Sequence of chain 1.A:
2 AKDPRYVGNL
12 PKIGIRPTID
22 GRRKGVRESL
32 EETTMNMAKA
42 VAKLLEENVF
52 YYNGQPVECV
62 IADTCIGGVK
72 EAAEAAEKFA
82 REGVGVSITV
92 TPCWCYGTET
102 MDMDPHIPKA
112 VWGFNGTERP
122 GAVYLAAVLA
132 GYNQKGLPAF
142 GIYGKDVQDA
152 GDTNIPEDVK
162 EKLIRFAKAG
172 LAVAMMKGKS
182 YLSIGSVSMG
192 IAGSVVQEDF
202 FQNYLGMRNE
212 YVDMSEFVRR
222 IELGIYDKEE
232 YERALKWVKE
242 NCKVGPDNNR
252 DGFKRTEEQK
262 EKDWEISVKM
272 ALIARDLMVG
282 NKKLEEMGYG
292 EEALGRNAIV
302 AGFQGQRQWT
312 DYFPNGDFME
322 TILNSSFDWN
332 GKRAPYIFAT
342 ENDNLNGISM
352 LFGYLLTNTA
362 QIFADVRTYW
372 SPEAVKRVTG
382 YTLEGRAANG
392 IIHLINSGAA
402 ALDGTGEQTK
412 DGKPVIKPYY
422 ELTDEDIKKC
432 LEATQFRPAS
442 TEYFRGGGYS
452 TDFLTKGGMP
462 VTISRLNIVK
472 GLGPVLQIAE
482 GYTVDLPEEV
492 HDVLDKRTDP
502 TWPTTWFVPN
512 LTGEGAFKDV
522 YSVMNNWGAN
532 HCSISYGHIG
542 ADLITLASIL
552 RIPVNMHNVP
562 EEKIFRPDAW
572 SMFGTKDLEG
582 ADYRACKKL

This protein binds this small molecule.
Small molecule (SMILES): C[C@H](O)[C@@H](O)[C@@H](O)[C@H](O)CO

Binding-site contacts:
Ligand atom C6 contacts residue GLN307 of chain 1.C at 3.6 Å.
Ligand atom C1 contacts residue GLU342 of chain 1.C at 3.7 Å.
Ligand atom O2 contacts residue GLU342 of chain 1.C at 4.1 Å.
Ligand atom O5 contacts residue GLN307 of chain 1.C at 2.9 Å (h-bond).
Ligand atom O2 contacts residue SER398 of chain 1.C at 3.6 Å.
Ligand atom O3 contacts residue PRO121 of chain 1.A at 3.9 Å.
Ligand atom O5 contacts residue ARG23 of chain 1.A at 2.6 Å (salt-bridge).
Ligand atom O4 contacts residue GLU342 of chain 1.C at 3.4 Å (salt-bridge).
Ligand atom C4 contacts residue GLN307 of chain 1.C at 3.8 Å.
Ligand atom O3 contacts residue TRP95 of chain 1.A at 3.1 Å.
Ligand atom C2 contacts residue MN1 of chain 1.K at 3.1 Å.
Ligand atom O1 contacts residue ASN531 of chain 1.C at 2.9 Å (h-bond).
Ligand atom C1 contacts residue ASN531 of chain 1.C at 3.7 Å.
Ligand atom O1 contacts residue VAL124 of chain 1.A at 3.9 Å.
Ligand atom C1 contacts residue TRP95 of chain 1.A at 3.5 Å (hydrophobic).
Ligand atom O5 contacts residue MET190 of chain 1.C at 3.6 Å.
Ligand atom C5 contacts residue ARG23 of chain 1.A at 3.4 Å.
Ligand atom O2 contacts residue ASP366 of chain 1.C at 2.6 Å (salt-bridge).
Ligand atom C6 contacts residue ARG23 of chain 1.A at 3.6 Å.
Ligand atom C4 contacts residue SER398 of chain 1.C at 3.7 Å.
Ligand atom C3 contacts residue TRP95 of chain 1.A at 3.8 Å (hydrophobic).
Ligand atom O1 contacts residue MN1 of chain 1.K at 2.4 Å.
Ligand atom O1 contacts residue HIS532 of chain 1.C at 2.6 Å (h-bond).
Ligand atom C2 contacts residue ASP366 of chain 1.C at 3.8 Å.
Ligand atom O5 contacts residue TRP95 of chain 1.A at 3.5 Å.
Ligand atom C1 contacts residue MN1 of chain 1.K at 3.3 Å.
Ligand atom C5 contacts residue GLN307 of chain 1.C at 3.7 Å.
Ligand atom O2 contacts residue MN1 of chain 1.K at 2.8 Å.
Ligand atom O1 contacts residue ASP366 of chain 1.C at 3.2 Å (salt-bridge).
Ligand atom C6 contacts residue PHE445 of chain 1.C at 3.9 Å (hydrophobic).
Ligand atom C3 contacts residue MET190 of chain 1.C at 4.0 Å (hydrophobic).
Ligand atom C1 contacts residue ASP366 of chain 1.C at 4.0 Å.
Ligand atom C2 contacts residue GLU342 of chain 1.C at 3.4 Å.
Ligand atom O4 contacts residue GLN307 of chain 1.C at 2.6 Å (h-bond).
Ligand atom O4 contacts residue SER398 of chain 1.C at 3.0 Å (h-bond).
Ligand atom O1 contacts residue GLU342 of chain 1.C at 3.2 Å (salt-bridge).
Ligand atom C1 contacts residue VAL124 of chain 1.A at 3.9 Å (hydrophobic).
Ligand atom C2 contacts residue SER398 of chain 1.C at 4.0 Å.
Ligand atom C6 contacts residue TYR444 of chain 1.C at 3.5 Å (hydrophobic).
Ligand atom C1 contacts residue HIS532 of chain 1.C at 4.0 Å.

Sequence of chain 1.C:
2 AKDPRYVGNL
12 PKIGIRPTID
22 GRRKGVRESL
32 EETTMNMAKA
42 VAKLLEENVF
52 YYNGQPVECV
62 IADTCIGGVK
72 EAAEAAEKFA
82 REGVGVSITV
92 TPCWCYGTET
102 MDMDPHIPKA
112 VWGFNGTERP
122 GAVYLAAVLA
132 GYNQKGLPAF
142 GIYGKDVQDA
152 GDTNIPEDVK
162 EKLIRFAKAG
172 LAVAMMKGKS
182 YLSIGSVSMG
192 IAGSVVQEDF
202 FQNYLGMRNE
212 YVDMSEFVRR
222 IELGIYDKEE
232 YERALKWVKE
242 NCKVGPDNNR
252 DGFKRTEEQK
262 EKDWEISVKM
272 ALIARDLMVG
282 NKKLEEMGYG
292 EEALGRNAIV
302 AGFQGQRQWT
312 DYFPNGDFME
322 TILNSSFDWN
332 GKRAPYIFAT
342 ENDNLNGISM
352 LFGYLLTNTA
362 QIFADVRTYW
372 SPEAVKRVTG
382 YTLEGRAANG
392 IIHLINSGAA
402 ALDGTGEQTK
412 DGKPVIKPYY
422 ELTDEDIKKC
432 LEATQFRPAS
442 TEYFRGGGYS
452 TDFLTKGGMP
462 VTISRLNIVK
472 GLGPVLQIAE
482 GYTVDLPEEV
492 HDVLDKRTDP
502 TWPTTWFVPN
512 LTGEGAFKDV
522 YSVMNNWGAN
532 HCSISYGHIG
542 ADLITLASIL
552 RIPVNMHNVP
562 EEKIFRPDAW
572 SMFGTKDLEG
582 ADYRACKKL